This small molecule binds to this protein.
Small molecule (SMILES): CC(=O)N[C@@H]1[C@@H](O)[C@H](O)[C@@H](CO)O[C@H]1O

Binding-site contacts:
Ligand atom C5 contacts residue ASN298 of chain 1.B at 3.7 Å.
Ligand atom C2 contacts residue PHE190 of chain 1.B at 4.4 Å (hydrophobic).
Ligand atom C8 contacts residue PHE107 of chain 1.B at 4.3 Å (hydrophobic).
Ligand atom C5 contacts residue PHE107 of chain 1.B at 3.7 Å (hydrophobic).
Ligand atom C1 contacts residue PHE107 of chain 1.B at 4.4 Å (hydrophobic).
Ligand atom C6 contacts residue PHE107 of chain 1.B at 4.1 Å (hydrophobic).
Ligand atom O7 contacts residue THR109 of chain 1.B at 3.4 Å.
Ligand atom C1 contacts residue PHE190 of chain 1.B at 4.4 Å (hydrophobic).
Ligand atom O5 contacts residue PHE107 of chain 1.B at 4.2 Å.
Ligand atom O5 contacts residue ASN298 of chain 1.B at 2.4 Å (h-bond).
Ligand atom C2 contacts residue ASN298 of chain 1.B at 2.5 Å.
Ligand atom C8 contacts residue ASN298 of chain 1.B at 3.4 Å.
Ligand atom O7 contacts residue ASN298 of chain 1.B at 4.4 Å.
Ligand atom C8 contacts residue THR109 of chain 1.B at 4.1 Å.
Ligand atom C4 contacts residue ASN298 of chain 1.B at 4.2 Å.
Ligand atom C7 contacts residue THR109 of chain 1.B at 4.0 Å.
Ligand atom C1 contacts residue ASN298 of chain 1.B at 1.4 Å.
Ligand atom N2 contacts residue ASN298 of chain 1.B at 2.9 Å (h-bond).
Ligand atom C3 contacts residue ASN298 of chain 1.B at 3.8 Å.
Ligand atom C7 contacts residue ASN298 of chain 1.B at 3.5 Å.
Ligand atom N2 contacts residue PHE190 of chain 1.B at 4.3 Å.

Sequence of chain 1.B:
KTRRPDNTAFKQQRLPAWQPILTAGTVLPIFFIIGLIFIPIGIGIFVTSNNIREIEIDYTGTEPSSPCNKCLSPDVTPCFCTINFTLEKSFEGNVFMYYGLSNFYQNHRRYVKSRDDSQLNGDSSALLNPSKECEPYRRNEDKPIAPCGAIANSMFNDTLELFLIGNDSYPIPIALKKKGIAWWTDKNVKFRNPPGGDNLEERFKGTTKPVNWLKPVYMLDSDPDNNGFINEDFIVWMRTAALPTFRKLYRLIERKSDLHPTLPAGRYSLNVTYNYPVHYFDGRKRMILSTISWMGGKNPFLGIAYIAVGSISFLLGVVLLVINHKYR